This protein binds this small molecule.
Small molecule (SMILES): CCOC(=O)c1ncn2c1CN(C)C(=O)c1cc(F)ccc1-2

Sequence of chain 1.E:
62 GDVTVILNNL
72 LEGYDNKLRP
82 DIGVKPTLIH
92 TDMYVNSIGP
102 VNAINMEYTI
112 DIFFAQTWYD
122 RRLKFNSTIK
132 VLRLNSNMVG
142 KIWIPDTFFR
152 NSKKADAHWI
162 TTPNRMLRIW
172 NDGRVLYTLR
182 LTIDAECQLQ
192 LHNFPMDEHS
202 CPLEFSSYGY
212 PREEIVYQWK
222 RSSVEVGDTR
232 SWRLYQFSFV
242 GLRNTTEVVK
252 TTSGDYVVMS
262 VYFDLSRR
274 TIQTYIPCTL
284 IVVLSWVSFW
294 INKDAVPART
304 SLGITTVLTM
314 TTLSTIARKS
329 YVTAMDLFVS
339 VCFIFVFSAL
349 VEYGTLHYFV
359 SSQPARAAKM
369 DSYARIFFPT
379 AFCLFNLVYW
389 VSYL

Binding-site contacts:
Ligand atom C06 contacts residue PHE114 of chain 1.E at 4.0 Å (hydrophobic).
Ligand atom C08 contacts residue SER205 of chain 1.D at 3.2 Å.
Ligand atom C19 contacts residue HIS102 of chain 1.D at 3.8 Å.
Ligand atom C01 contacts residue ASP93 of chain 1.E at 3.9 Å.
Ligand atom O05 contacts residue PHE114 of chain 1.E at 3.9 Å.
Ligand atom C01 contacts residue TYR95 of chain 1.E at 3.9 Å (hydrophobic).
Ligand atom O11 contacts residue PHE114 of chain 1.E at 4.0 Å.
Ligand atom N16 contacts residue PHE114 of chain 1.E at 3.8 Å.
Ligand atom N14 contacts residue PHE114 of chain 1.E at 4.0 Å.
Ligand atom O03 contacts residue SER206 of chain 1.D at 3.6 Å.
Ligand atom C01 contacts residue SER206 of chain 1.D at 3.2 Å.
Ligand atom C22 contacts residue TYR95 of chain 1.E at 3.4 Å (hydrophobic).
Ligand atom C15 contacts residue TYR160 of chain 1.D at 3.6 Å (hydrophobic).
Ligand atom C04 contacts residue THR207 of chain 1.D at 4.2 Å.
Ligand atom N16 contacts residue THR179 of chain 1.E at 3.6 Å (h-bond).
Ligand atom N16 contacts residue TYR160 of chain 1.D at 3.9 Å.
Ligand atom C18 contacts residue TYR210 of chain 1.D at 3.4 Å (hydrophobic).
Ligand atom C18 contacts residue SER159 of chain 1.D at 4.1 Å.
Ligand atom C07 contacts residue PHE114 of chain 1.E at 4.1 Å (hydrophobic).
Ligand atom C20 contacts residue HIS102 of chain 1.D at 4.0 Å.
Ligand atom F21 contacts residue SER159 of chain 1.D at 4.1 Å.
Ligand atom C22 contacts residue SER205 of chain 1.D at 3.2 Å.
Ligand atom C02 contacts residue SER206 of chain 1.D at 3.7 Å.
Ligand atom C19 contacts residue TYR210 of chain 1.D at 3.6 Å (hydrophobic).
Ligand atom F21 contacts residue TYR210 of chain 1.D at 3.2 Å.
Ligand atom N09 contacts residue SER205 of chain 1.D at 3.1 Å (h-bond).
Ligand atom C08 contacts residue THR207 of chain 1.D at 4.2 Å.
Ligand atom C06 contacts residue THR207 of chain 1.D at 4.0 Å.
Ligand atom C10 contacts residue PHE114 of chain 1.E at 4.0 Å (hydrophobic).
Ligand atom C02 contacts residue ALA116 of chain 1.E at 4.2 Å (hydrophobic).
Ligand atom C07 contacts residue THR207 of chain 1.D at 4.0 Å.
Ligand atom C06 contacts residue THR179 of chain 1.E at 4.2 Å.
Ligand atom C04 contacts residue THR179 of chain 1.E at 3.7 Å.
Ligand atom O05 contacts residue THR179 of chain 1.E at 2.7 Å (h-bond).
Ligand atom C08 contacts residue SER206 of chain 1.D at 4.0 Å.
Ligand atom C10 contacts residue SER205 of chain 1.D at 3.8 Å.
Ligand atom O05 contacts residue ALA116 of chain 1.E at 3.4 Å.
Ligand atom C17 contacts residue TYR210 of chain 1.D at 3.5 Å (hydrophobic).
Ligand atom C15 contacts residue PHE114 of chain 1.E at 3.8 Å (hydrophobic).
Ligand atom F21 contacts residue HIS102 of chain 1.D at 3.1 Å.

Sequence of chain 1.D:
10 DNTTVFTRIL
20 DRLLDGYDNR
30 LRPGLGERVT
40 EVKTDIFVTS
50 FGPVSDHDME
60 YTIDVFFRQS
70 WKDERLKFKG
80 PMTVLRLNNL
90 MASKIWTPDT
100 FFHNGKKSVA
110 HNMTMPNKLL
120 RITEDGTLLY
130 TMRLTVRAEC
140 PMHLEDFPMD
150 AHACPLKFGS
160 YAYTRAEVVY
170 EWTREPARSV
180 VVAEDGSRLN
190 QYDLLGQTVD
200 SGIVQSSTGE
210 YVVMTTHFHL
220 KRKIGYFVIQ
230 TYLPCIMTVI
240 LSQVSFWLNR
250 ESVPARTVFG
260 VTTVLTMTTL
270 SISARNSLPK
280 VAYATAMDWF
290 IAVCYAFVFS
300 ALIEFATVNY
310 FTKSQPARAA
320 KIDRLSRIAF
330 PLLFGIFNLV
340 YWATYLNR